Binding-site contacts:
Ligand atom C1 contacts residue ASN191 of chain 1.B at 1.4 Å.
Ligand atom C7 contacts residue ASN191 of chain 1.B at 3.4 Å.
Ligand atom C5 contacts residue THR193 of chain 1.B at 3.8 Å.
Ligand atom C8 contacts residue ILE156 of chain 1.B at 3.8 Å (hydrophobic).
Ligand atom O7 contacts residue ASN191 of chain 1.B at 3.4 Å (h-bond).
Ligand atom O5 contacts residue THR193 of chain 1.B at 3.6 Å.
Ligand atom C5 contacts residue ASN191 of chain 1.B at 3.6 Å.
Ligand atom C2 contacts residue ASN191 of chain 1.B at 2.5 Å.
Ligand atom C7 contacts residue ILE156 of chain 1.B at 3.8 Å (hydrophobic).
Ligand atom C1 contacts residue ILE156 of chain 1.B at 4.1 Å (hydrophobic).
Ligand atom O7 contacts residue ILE156 of chain 1.B at 4.5 Å.
Ligand atom C6 contacts residue GLU194 of chain 1.B at 3.7 Å.
Ligand atom C3 contacts residue ASN191 of chain 1.B at 3.8 Å.
Ligand atom N2 contacts residue ILE156 of chain 1.B at 3.8 Å.
Ligand atom C1 contacts residue THR193 of chain 1.B at 3.5 Å.
Ligand atom O6 contacts residue GLU194 of chain 1.B at 2.8 Å (salt-bridge).
Ligand atom C4 contacts residue ASN191 of chain 1.B at 4.2 Å.
Ligand atom O6 contacts residue THR193 of chain 1.B at 3.6 Å.
Ligand atom O7 contacts residue LYS229 of chain 1.B at 4.2 Å.
Ligand atom O5 contacts residue ASN191 of chain 1.B at 2.3 Å (h-bond).
Ligand atom O7 contacts residue GLN189 of chain 1.B at 4.1 Å.
Ligand atom C6 contacts residue THR193 of chain 1.B at 4.4 Å.
Ligand atom N2 contacts residue ASN191 of chain 1.B at 3.1 Å (h-bond).

Sequence of chain 1.B:
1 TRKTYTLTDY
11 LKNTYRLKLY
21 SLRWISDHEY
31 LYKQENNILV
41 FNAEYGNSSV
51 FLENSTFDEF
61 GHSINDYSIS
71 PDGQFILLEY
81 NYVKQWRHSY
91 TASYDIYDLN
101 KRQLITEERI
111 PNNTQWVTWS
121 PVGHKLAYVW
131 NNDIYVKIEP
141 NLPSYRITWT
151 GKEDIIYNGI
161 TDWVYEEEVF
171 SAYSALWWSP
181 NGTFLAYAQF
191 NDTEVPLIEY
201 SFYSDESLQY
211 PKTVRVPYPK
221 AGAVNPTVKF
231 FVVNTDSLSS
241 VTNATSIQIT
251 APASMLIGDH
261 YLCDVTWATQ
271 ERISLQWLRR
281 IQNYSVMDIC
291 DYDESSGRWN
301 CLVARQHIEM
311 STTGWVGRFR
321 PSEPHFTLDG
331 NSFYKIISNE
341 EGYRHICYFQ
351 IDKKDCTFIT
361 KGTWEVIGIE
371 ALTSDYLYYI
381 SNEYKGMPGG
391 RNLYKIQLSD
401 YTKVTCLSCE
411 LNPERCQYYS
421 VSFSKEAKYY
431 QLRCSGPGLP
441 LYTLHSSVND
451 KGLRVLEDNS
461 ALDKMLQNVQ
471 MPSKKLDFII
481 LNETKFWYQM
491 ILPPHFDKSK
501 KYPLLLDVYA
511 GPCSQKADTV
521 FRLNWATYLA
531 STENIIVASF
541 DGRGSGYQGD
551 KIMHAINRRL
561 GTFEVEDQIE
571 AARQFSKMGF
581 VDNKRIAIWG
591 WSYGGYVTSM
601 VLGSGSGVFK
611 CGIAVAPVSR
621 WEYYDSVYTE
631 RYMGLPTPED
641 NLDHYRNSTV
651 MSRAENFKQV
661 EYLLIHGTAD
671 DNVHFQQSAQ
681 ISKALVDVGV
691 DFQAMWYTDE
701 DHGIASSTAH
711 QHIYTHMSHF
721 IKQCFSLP

This small molecule binds to this protein.
Small molecule (SMILES): CC(=O)N[C@H]1[C@H](O[C@H]2[C@H](O)[C@@H](NC(C)=O)CO[C@@H]2CO)O[C@H](CO)[C@@H](O)[C@@H]1O